Binding-site contacts:
Ligand atom C5 contacts residue ASN61 of chain 2.A at 3.6 Å.
Ligand atom C4 contacts residue ASN61 of chain 2.A at 4.2 Å.
Ligand atom O5 contacts residue ASN61 of chain 2.A at 2.4 Å (h-bond).
Ligand atom O7 contacts residue ASN61 of chain 2.A at 3.6 Å (h-bond).
Ligand atom C7 contacts residue ASN61 of chain 2.A at 3.3 Å.
Ligand atom C8 contacts residue ASN61 of chain 2.A at 4.3 Å.
Ligand atom C1 contacts residue ASN61 of chain 2.A at 1.4 Å.
Ligand atom N2 contacts residue ASN61 of chain 2.A at 2.7 Å (h-bond).
Ligand atom C3 contacts residue ASN61 of chain 2.A at 3.7 Å.
Ligand atom C2 contacts residue ASN61 of chain 2.A at 2.4 Å.

The small molecule below binds the protein below.
Small molecule (SMILES): CC(=O)N[C@H]1[C@H](O[C@H]2[C@H](O)[C@@H](NC(C)=O)CO[C@@H]2CO)O[C@H](CO)[C@@H](O)[C@@H]1O

Sequence of chain 2.A:
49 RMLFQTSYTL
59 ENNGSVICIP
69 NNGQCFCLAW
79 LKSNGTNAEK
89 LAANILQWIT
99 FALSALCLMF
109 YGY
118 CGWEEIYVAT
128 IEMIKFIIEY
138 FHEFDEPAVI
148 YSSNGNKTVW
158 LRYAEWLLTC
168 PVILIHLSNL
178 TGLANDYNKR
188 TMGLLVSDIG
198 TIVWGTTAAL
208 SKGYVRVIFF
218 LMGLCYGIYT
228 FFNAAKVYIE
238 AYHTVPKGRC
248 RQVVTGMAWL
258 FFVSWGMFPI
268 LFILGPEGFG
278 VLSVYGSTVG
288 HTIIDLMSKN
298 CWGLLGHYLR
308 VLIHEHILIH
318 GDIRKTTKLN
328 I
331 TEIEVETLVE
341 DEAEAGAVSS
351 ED